The small molecule below binds the protein below.
Small molecule (SMILES): CC(=O)N[C@H]1[C@H](O[C@H]2[C@H](O)[C@@H](NC(C)=O)CO[C@@H]2CO[C@@H]2O[C@@H](C)[C@@H](O)[C@@H](O)[C@@H]2O)O[C@H](CO)[C@@H](O[C@@H]2O[C@H](CO[C@H]3O[C@H](CO)[C@@H](O)[C@H](O)[C@@H]3O)[C@@H](O)[C@H](O[C@H]3O[C@H](CO)[C@@H](O)[C@H](O)[C@@H]3O)[C@@H]2O)[C@@H]1O

Binding-site contacts:
Ligand atom C5 contacts residue ASN165 of chain 1.A at 3.6 Å.
Ligand atom C7 contacts residue GLN161 of chain 1.A at 3.7 Å.
Ligand atom O5 contacts residue GLY130 of chain 1.A at 2.9 Å (h-bond).
Ligand atom C3 contacts residue ASN165 of chain 1.A at 3.8 Å.
Ligand atom O7 contacts residue GLY130 of chain 1.A at 3.3 Å.
Ligand atom O3 contacts residue SER114 of chain 1.A at 3.0 Å (h-bond).
Ligand atom C6 contacts residue LEU164 of chain 1.A at 3.9 Å (hydrophobic).
Ligand atom C3 contacts residue GLN161 of chain 1.A at 3.6 Å.
Ligand atom O3 contacts residue THR131 of chain 1.A at 3.6 Å.
Ligand atom O4 contacts residue TRP129 of chain 1.A at 3.6 Å.
Ligand atom C4 contacts residue GLY130 of chain 1.A at 3.9 Å.
Ligand atom O5 contacts residue ASN165 of chain 1.A at 2.3 Å (h-bond).
Ligand atom C6 contacts residue ASN165 of chain 1.A at 3.8 Å.
Ligand atom C1 contacts residue GLY130 of chain 1.A at 3.9 Å.
Ligand atom O4 contacts residue GLY130 of chain 1.A at 3.2 Å.
Ligand atom C7 contacts residue ASN165 of chain 1.A at 3.1 Å.
Ligand atom C3 contacts residue THR131 of chain 1.A at 4.0 Å.
Ligand atom C4 contacts residue SER114 of chain 1.A at 3.8 Å.
Ligand atom C5 contacts residue GLY130 of chain 1.A at 3.8 Å.
Ligand atom C5 contacts residue ASN165 of chain 1.A at 3.5 Å.
Ligand atom O3 contacts residue GLU113 of chain 1.A at 3.9 Å.
Ligand atom C2 contacts residue TRP129 of chain 1.A at 3.6 Å (hydrophobic).
Ligand atom C5 contacts residue GLY130 of chain 1.A at 3.8 Å.
Ligand atom C6 contacts residue GLY130 of chain 1.A at 3.5 Å.
Ligand atom O4 contacts residue SER114 of chain 1.A at 2.8 Å (h-bond).
Ligand atom O3 contacts residue GLN161 of chain 1.A at 3.7 Å.
Ligand atom C1 contacts residue ASN165 of chain 1.A at 1.4 Å.
Ligand atom C4 contacts residue ASN165 of chain 1.A at 3.9 Å.
Ligand atom C8 contacts residue GLN161 of chain 1.A at 3.7 Å.
Ligand atom C6 contacts residue PHE128 of chain 1.A at 3.8 Å (hydrophobic).
Ligand atom C2 contacts residue ASN165 of chain 1.A at 2.4 Å.
Ligand atom N2 contacts residue ASN165 of chain 1.A at 2.9 Å (h-bond).
Ligand atom C8 contacts residue TRP129 of chain 1.A at 3.5 Å (hydrophobic).
Ligand atom C2 contacts residue GLN161 of chain 1.A at 3.8 Å.
Ligand atom N2 contacts residue GLN161 of chain 1.A at 2.9 Å (h-bond).
Ligand atom O7 contacts residue ASN165 of chain 1.A at 2.8 Å (h-bond).
Ligand atom C7 contacts residue GLY130 of chain 1.A at 3.6 Å.
Ligand atom C3 contacts residue GLY130 of chain 1.A at 3.6 Å.
Ligand atom O2 contacts residue TRP129 of chain 1.A at 3.7 Å.
Ligand atom O5 contacts residue THR131 of chain 1.A at 3.5 Å.

Sequence of chain 1.A:
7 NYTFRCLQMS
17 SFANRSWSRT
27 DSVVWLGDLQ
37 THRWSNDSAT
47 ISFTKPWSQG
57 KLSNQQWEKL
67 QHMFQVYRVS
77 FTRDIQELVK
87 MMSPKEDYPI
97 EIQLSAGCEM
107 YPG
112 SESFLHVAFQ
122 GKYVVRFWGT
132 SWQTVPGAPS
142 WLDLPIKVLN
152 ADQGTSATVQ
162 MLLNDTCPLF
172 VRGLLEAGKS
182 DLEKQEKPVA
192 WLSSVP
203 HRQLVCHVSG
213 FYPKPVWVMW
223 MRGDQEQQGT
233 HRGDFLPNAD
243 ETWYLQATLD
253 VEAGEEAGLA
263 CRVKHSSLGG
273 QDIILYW